Sequence of chain 1.B:
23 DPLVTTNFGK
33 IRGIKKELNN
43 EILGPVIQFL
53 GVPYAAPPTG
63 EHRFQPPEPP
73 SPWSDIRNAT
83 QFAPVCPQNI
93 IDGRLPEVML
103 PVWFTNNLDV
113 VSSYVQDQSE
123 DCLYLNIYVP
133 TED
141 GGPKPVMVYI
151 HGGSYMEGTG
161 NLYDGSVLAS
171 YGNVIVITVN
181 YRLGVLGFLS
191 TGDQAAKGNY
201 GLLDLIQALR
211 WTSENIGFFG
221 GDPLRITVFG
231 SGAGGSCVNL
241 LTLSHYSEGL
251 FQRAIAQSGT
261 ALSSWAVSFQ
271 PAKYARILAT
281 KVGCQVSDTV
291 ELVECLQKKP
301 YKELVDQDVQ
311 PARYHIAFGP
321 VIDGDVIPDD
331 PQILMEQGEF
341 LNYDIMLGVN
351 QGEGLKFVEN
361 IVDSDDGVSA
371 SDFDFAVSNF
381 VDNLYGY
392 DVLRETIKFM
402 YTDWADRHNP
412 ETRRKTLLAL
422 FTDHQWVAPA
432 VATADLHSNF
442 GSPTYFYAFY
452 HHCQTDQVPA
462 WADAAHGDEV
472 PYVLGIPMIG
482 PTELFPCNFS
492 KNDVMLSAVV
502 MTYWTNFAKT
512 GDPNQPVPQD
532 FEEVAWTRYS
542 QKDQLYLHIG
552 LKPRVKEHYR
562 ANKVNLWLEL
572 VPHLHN

Binding-site contacts:
Ligand atom O7 contacts residue ASN80 of chain 1.B at 4.5 Å.
Ligand atom C5 contacts residue ARG34 of chain 1.B at 4.4 Å.
Ligand atom C7 contacts residue ASN80 of chain 1.B at 4.3 Å.
Ligand atom C3 contacts residue ASN80 of chain 1.B at 3.7 Å.
Ligand atom O7 contacts residue ILE78 of chain 1.B at 4.1 Å.
Ligand atom C1 contacts residue ARG34 of chain 1.B at 3.8 Å.
Ligand atom O7 contacts residue ASP77 of chain 1.B at 3.6 Å (salt-bridge).
Ligand atom N2 contacts residue ASN80 of chain 1.B at 3.2 Å (h-bond).
Ligand atom O5 contacts residue ASN80 of chain 1.B at 2.4 Å (h-bond).
Ligand atom C4 contacts residue ASN80 of chain 1.B at 4.2 Å.
Ligand atom O3 contacts residue ASN80 of chain 1.B at 4.2 Å.
Ligand atom N2 contacts residue ILE78 of chain 1.B at 4.4 Å.
Ligand atom O5 contacts residue ARG34 of chain 1.B at 4.3 Å.
Ligand atom C7 contacts residue ILE78 of chain 1.B at 4.5 Å (hydrophobic).
Ligand atom C1 contacts residue ASN80 of chain 1.B at 1.4 Å.
Ligand atom C5 contacts residue ASN80 of chain 1.B at 3.6 Å.
Ligand atom C2 contacts residue ASN80 of chain 1.B at 2.4 Å.
Ligand atom C7 contacts residue ASP77 of chain 1.B at 4.3 Å.

The protein below binds the small molecule below.
Small molecule (SMILES): CC(=O)N[C@H]1[C@H](O[C@H]2[C@H](O)[C@@H](NC(C)=O)CO[C@@H]2CO)O[C@H](CO)[C@@H](O)[C@@H]1O